The protein below binds the small molecule below.
Small molecule (SMILES): NCC(=O)O

Sequence of chain 1.B:
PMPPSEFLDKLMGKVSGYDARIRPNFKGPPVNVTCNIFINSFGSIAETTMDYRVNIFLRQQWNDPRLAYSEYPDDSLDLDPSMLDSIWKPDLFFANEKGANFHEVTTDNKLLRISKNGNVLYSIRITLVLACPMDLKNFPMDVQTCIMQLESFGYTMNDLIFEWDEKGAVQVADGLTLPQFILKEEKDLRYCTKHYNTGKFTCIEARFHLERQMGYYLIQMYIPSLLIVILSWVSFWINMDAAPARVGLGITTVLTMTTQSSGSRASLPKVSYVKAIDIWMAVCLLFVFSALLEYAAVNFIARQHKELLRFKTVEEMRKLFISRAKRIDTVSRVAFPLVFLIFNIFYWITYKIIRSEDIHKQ

Sequence of chain 1.E:
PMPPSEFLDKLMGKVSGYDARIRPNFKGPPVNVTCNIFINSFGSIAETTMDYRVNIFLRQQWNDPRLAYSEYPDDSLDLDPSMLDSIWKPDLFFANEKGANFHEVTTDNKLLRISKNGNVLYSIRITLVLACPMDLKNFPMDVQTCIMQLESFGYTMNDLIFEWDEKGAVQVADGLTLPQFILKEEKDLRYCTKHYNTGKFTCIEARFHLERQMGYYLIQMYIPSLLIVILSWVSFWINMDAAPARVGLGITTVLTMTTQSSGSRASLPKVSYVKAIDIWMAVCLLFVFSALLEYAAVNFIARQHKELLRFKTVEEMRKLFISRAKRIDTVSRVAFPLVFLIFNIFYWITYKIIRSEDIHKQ

Binding-site contacts:
Ligand atom C contacts residue PHE183 of chain 1.E at 4.3 Å (hydrophobic).
Ligand atom CA contacts residue THR228 of chain 1.E at 4.2 Å.
Ligand atom N contacts residue GLY184 of chain 1.E at 4.3 Å.
Ligand atom OXT contacts residue PHE183 of chain 1.E at 3.5 Å.
Ligand atom C contacts residue THR228 of chain 1.E at 4.3 Å.
Ligand atom C contacts residue TYR226 of chain 1.E at 4.4 Å (hydrophobic).
Ligand atom OXT contacts residue ARG89 of chain 1.B at 4.0 Å.
Ligand atom C contacts residue PHE87 of chain 1.B at 3.9 Å (hydrophobic).
Ligand atom C contacts residue ARG89 of chain 1.B at 3.5 Å.
Ligand atom O contacts residue PHE87 of chain 1.B at 4.0 Å.
Ligand atom CA contacts residue LEU141 of chain 1.B at 3.9 Å (hydrophobic).
Ligand atom OXT contacts residue PHE87 of chain 1.B at 3.8 Å.
Ligand atom CA contacts residue PHE87 of chain 1.B at 4.4 Å (hydrophobic).
Ligand atom CA contacts residue PHE231 of chain 1.E at 3.6 Å (hydrophobic).
Ligand atom C contacts residue SER153 of chain 1.B at 3.8 Å.
Ligand atom CA contacts residue PHE183 of chain 1.E at 4.3 Å (hydrophobic).
Ligand atom O contacts residue ARG89 of chain 1.B at 2.5 Å (salt-bridge).
Ligand atom OXT contacts residue LEU141 of chain 1.B at 3.9 Å.
Ligand atom O contacts residue TYR226 of chain 1.E at 4.1 Å.
Ligand atom C contacts residue LEU141 of chain 1.B at 4.0 Å (hydrophobic).
Ligand atom O contacts residue SER153 of chain 1.B at 4.3 Å.
Ligand atom OXT contacts residue SER153 of chain 1.B at 2.6 Å (h-bond).
Ligand atom N contacts residue PHE183 of chain 1.E at 3.2 Å.
Ligand atom CA contacts residue TYR226 of chain 1.E at 3.8 Å (hydrophobic).
Ligand atom N contacts residue PHE87 of chain 1.B at 4.4 Å.
Ligand atom N contacts residue PHE231 of chain 1.E at 4.1 Å.
Ligand atom O contacts residue THR228 of chain 1.E at 3.6 Å.
Ligand atom N contacts residue LEU141 of chain 1.B at 3.7 Å.